Sequence of chain 1.A:
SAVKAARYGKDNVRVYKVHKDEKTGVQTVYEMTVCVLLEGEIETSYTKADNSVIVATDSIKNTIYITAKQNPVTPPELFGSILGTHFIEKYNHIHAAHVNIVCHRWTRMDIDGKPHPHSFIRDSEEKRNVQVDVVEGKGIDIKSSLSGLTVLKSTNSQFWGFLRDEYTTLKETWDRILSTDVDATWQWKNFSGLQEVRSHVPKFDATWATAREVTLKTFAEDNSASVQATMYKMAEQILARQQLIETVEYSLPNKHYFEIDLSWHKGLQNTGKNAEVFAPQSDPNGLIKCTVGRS

Binding-site contacts:
Ligand atom N9 contacts residue LEU171 of chain 1.A at 4.2 Å.
Ligand atom O6 contacts residue GLN229 of chain 1.A at 2.9 Å (h-bond).
Ligand atom C4 contacts residue PHE160 of chain 1.A at 3.3 Å (hydrophobic).
Ligand atom C2 contacts residue GLN229 of chain 1.A at 3.7 Å.
Ligand atom O2 contacts residue GLN229 of chain 1.A at 3.7 Å.
Ligand atom N9 contacts residue THR58 of chain 2.A at 4.0 Å.
Ligand atom O2 contacts residue VAL228 of chain 1.A at 2.9 Å (h-bond).
Ligand atom C2 contacts residue VAL228 of chain 1.A at 3.9 Å (hydrophobic).
Ligand atom C2 contacts residue ASN255 of chain 1.A at 4.0 Å.
Ligand atom C2 contacts residue ARG177 of chain 1.A at 3.5 Å.
Ligand atom O6 contacts residue TYR9 of chain 2.A at 3.8 Å.
Ligand atom N7 contacts residue PHE160 of chain 1.A at 3.4 Å.
Ligand atom N3 contacts residue ARG177 of chain 1.A at 3.3 Å (salt-bridge).
Ligand atom C8 contacts residue ALA57 of chain 2.A at 3.9 Å (hydrophobic).
Ligand atom N1 contacts residue GLN229 of chain 1.A at 2.9 Å (h-bond).
Ligand atom C4 contacts residue ASN255 of chain 1.A at 3.9 Å.
Ligand atom N9 contacts residue ARG177 of chain 1.A at 4.1 Å.
Ligand atom N3 contacts residue PHE160 of chain 1.A at 3.8 Å.
Ligand atom C5 contacts residue THR58 of chain 2.A at 4.0 Å.
Ligand atom O2 contacts residue PHE160 of chain 1.A at 3.8 Å.
Ligand atom O6 contacts residue ILE289 of chain 1.A at 4.0 Å.
Ligand atom C6 contacts residue GLN229 of chain 1.A at 3.7 Å.
Ligand atom O6 contacts residue PHE160 of chain 1.A at 3.9 Å.
Ligand atom C2 contacts residue PHE160 of chain 1.A at 3.5 Å (hydrophobic).
Ligand atom C8 contacts residue ASP59 of chain 2.A at 4.1 Å.
Ligand atom C5 contacts residue PHE160 of chain 1.A at 3.3 Å (hydrophobic).
Ligand atom N7 contacts residue THR58 of chain 2.A at 2.9 Å (h-bond).
Ligand atom C8 contacts residue PHE160 of chain 1.A at 3.5 Å (hydrophobic).
Ligand atom C4 contacts residue ARG177 of chain 1.A at 3.9 Å.
Ligand atom N3 contacts residue ASN255 of chain 1.A at 3.4 Å (h-bond).
Ligand atom O2 contacts residue ARG177 of chain 1.A at 2.8 Å (salt-bridge).
Ligand atom O6 contacts residue THR58 of chain 2.A at 3.9 Å.
Ligand atom N7 contacts residue ALA57 of chain 2.A at 3.6 Å.
Ligand atom O6 contacts residue ILE55 of chain 2.A at 3.5 Å.
Ligand atom O2 contacts residue SER227 of chain 1.A at 3.5 Å.
Ligand atom C6 contacts residue PHE160 of chain 1.A at 3.4 Å (hydrophobic).
Ligand atom C8 contacts residue LEU171 of chain 1.A at 3.9 Å (hydrophobic).
Ligand atom N9 contacts residue PHE160 of chain 1.A at 3.5 Å.
Ligand atom C8 contacts residue THR58 of chain 2.A at 3.3 Å.
Ligand atom N1 contacts residue PHE160 of chain 1.A at 3.5 Å.

A small-molecule ligand and the protein it binds are described below.
Small molecule (SMILES): O=c1[nH]c(=O)c2nc[nH]c2[nH]1

Sequence of chain 2.A:
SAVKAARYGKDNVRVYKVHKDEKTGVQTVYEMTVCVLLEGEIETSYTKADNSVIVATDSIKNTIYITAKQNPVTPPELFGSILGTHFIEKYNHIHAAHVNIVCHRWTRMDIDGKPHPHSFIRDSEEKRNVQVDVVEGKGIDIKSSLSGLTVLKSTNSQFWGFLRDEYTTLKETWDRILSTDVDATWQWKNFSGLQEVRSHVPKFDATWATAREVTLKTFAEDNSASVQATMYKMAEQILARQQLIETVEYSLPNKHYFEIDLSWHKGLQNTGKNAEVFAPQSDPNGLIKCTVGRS